Binding-site contacts:
Ligand atom C5 contacts residue ASN332 of chain 1.B at 3.6 Å.
Ligand atom C8 contacts residue SER258 of chain 1.B at 3.4 Å.
Ligand atom C8 contacts residue THR260 of chain 1.B at 3.0 Å.
Ligand atom C7 contacts residue THR260 of chain 1.B at 3.5 Å.
Ligand atom C8 contacts residue ILE329 of chain 1.B at 3.8 Å (hydrophobic).
Ligand atom C8 contacts residue LEU259 of chain 1.B at 4.1 Å (hydrophobic).
Ligand atom C8 contacts residue ASN330 of chain 1.B at 3.4 Å.
Ligand atom O7 contacts residue SER258 of chain 1.B at 3.6 Å (h-bond).
Ligand atom O5 contacts residue ASN332 of chain 1.B at 2.4 Å (h-bond).
Ligand atom C7 contacts residue SER258 of chain 1.B at 4.2 Å.
Ligand atom C7 contacts residue ASN332 of chain 1.B at 3.5 Å.
Ligand atom C8 contacts residue ASN332 of chain 1.B at 4.5 Å.
Ligand atom O3 contacts residue THR260 of chain 1.B at 4.1 Å.
Ligand atom N2 contacts residue ASN332 of chain 1.B at 2.8 Å (h-bond).
Ligand atom N2 contacts residue THR260 of chain 1.B at 3.6 Å.
Ligand atom O7 contacts residue ASN332 of chain 1.B at 3.8 Å.
Ligand atom C1 contacts residue ASN332 of chain 1.B at 1.4 Å.
Ligand atom C2 contacts residue ASN332 of chain 1.B at 2.4 Å.
Ligand atom C4 contacts residue ASN332 of chain 1.B at 4.2 Å.
Ligand atom O7 contacts residue THR260 of chain 1.B at 4.4 Å.
Ligand atom C3 contacts residue ASN332 of chain 1.B at 3.8 Å.
Ligand atom C7 contacts residue ASN330 of chain 1.B at 4.3 Å.

Sequence of chain 1.B:
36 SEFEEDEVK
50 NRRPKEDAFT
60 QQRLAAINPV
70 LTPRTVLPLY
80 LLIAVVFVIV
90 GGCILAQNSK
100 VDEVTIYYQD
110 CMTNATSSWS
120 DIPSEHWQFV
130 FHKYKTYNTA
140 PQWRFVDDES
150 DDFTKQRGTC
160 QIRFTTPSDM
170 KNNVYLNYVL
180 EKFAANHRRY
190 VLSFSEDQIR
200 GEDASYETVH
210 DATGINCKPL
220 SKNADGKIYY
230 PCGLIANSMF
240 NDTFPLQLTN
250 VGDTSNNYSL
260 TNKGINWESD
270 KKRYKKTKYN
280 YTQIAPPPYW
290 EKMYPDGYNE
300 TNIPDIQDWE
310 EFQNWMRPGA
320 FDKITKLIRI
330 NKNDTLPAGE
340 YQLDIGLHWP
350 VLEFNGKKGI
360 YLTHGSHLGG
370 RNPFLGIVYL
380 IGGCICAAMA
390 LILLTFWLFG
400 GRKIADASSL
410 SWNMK

This small molecule binds to this protein.
Small molecule (SMILES): CC(=O)N[C@H]1[C@H](O[C@H]2[C@H](O)[C@@H](NC(C)=O)CO[C@@H]2CO)O[C@H](CO)[C@@H](O)[C@@H]1O